A small-molecule ligand and the protein it binds are described below.
Small molecule (SMILES): CC(C)Cn1c(=O)n(C)c(=O)c2nc[nH]c21

Binding-site contacts:
Ligand atom C4 contacts residue PHE288 of chain 1.B at 3.5 Å (hydrophobic).
Ligand atom C13 contacts residue ILE252 of chain 1.B at 4.1 Å (hydrophobic).
Ligand atom C5 contacts residue ILE252 of chain 1.B at 3.7 Å (hydrophobic).
Ligand atom O6 contacts residue GLN285 of chain 1.B at 3.2 Å (h-bond).
Ligand atom N3 contacts residue ILE252 of chain 1.B at 4.0 Å.
Ligand atom C10 contacts residue ILE252 of chain 1.B at 3.9 Å (hydrophobic).
Ligand atom C11 contacts residue LEU196 of chain 1.B at 4.1 Å (hydrophobic).
Ligand atom O2 contacts residue LEU235 of chain 1.B at 3.4 Å.
Ligand atom C6 contacts residue GLN238 of chain 1.B at 3.8 Å.
Ligand atom C5 contacts residue PHE288 of chain 1.B at 3.6 Å (hydrophobic).
Ligand atom C2 contacts residue PHE288 of chain 1.B at 3.5 Å (hydrophobic).
Ligand atom C10 contacts residue GLN238 of chain 1.B at 3.1 Å.
Ligand atom N9 contacts residue PHE288 of chain 1.B at 3.7 Å.
Ligand atom C6 contacts residue ILE252 of chain 1.B at 3.4 Å (hydrophobic).
Ligand atom C10 contacts residue TYR81 of chain 1.B at 4.1 Å (hydrophobic).
Ligand atom C13 contacts residue TYR81 of chain 1.B at 3.9 Å (hydrophobic).
Ligand atom N9 contacts residue PHE256 of chain 1.B at 4.0 Å.
Ligand atom N1 contacts residue GLN238 of chain 1.B at 3.9 Å.
Ligand atom C12 contacts residue PHE256 of chain 1.B at 4.2 Å (hydrophobic).
Ligand atom C8 contacts residue PHE288 of chain 1.B at 3.8 Å (hydrophobic).
Ligand atom C8 contacts residue GLN285 of chain 1.B at 3.2 Å.
Ligand atom N7 contacts residue GLN285 of chain 1.B at 2.4 Å (h-bond).
Ligand atom N7 contacts residue PHE288 of chain 1.B at 3.8 Å.
Ligand atom C2 contacts residue ILE252 of chain 1.B at 3.7 Å (hydrophobic).
Ligand atom O6 contacts residue PHE288 of chain 1.B at 4.0 Å.
Ligand atom C5 contacts residue GLN285 of chain 1.B at 3.5 Å.
Ligand atom O6 contacts residue GLN238 of chain 1.B at 2.9 Å (h-bond).
Ligand atom C13 contacts residue HIS82 of chain 1.B at 3.9 Å.
Ligand atom O2 contacts residue TYR81 of chain 1.B at 4.0 Å.
Ligand atom N7 contacts residue TYR253 of chain 1.B at 4.0 Å.
Ligand atom O2 contacts residue PHE288 of chain 1.B at 4.0 Å.
Ligand atom O6 contacts residue ILE252 of chain 1.B at 3.8 Å.
Ligand atom C8 contacts residue TYR253 of chain 1.B at 3.8 Å (hydrophobic).
Ligand atom N3 contacts residue PHE288 of chain 1.B at 3.3 Å.
Ligand atom C11 contacts residue PHE288 of chain 1.B at 3.8 Å (hydrophobic).
Ligand atom C6 contacts residue PHE288 of chain 1.B at 3.5 Å (hydrophobic).
Ligand atom N1 contacts residue ILE252 of chain 1.B at 3.4 Å.
Ligand atom C4 contacts residue ILE252 of chain 1.B at 4.0 Å (hydrophobic).
Ligand atom C6 contacts residue GLN285 of chain 1.B at 4.1 Å.
Ligand atom N1 contacts residue PHE288 of chain 1.B at 3.5 Å.

Sequence of chain 1.B:
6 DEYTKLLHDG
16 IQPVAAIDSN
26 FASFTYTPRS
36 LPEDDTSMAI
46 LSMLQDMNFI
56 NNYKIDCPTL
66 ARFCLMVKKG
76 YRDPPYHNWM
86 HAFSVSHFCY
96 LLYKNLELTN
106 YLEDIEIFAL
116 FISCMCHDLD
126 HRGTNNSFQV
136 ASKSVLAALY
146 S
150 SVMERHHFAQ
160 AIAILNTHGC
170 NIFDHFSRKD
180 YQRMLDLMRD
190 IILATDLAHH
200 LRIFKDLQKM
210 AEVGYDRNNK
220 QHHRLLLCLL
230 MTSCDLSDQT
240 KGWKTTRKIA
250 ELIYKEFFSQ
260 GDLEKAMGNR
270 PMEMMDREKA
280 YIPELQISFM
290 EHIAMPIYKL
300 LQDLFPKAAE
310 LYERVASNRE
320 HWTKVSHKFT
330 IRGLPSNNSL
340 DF